Sequence of chain 1.E:
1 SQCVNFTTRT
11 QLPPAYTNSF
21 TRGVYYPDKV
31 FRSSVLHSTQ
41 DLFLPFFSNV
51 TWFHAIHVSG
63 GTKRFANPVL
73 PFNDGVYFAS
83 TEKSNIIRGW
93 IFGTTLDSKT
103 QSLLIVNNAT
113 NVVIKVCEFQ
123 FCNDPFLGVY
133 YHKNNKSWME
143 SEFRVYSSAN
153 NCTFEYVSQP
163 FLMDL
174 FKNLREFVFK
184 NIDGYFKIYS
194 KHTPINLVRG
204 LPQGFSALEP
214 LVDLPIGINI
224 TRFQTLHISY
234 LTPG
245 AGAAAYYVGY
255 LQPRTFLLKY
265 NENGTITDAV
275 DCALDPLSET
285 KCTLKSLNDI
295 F

Sequence of chain 1.C:
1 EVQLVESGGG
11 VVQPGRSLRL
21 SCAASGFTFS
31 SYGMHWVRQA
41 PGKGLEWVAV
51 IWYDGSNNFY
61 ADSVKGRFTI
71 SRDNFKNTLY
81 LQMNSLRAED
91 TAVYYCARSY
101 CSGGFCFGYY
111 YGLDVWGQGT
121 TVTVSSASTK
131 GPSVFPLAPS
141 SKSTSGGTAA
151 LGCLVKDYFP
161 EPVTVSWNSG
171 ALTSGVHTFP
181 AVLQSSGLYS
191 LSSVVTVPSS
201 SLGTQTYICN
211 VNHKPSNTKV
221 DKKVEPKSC

This small molecule binds to this protein.
Small molecule (SMILES): CC(=O)N[C@H]1CO[C@H](CO[C@@H]2O[C@@H](C)[C@@H](O)[C@@H](O)[C@@H]2O)[C@@H](O)[C@@H]1O

Binding-site contacts:
Ligand atom C3 contacts residue ASN5 of chain 1.E at 3.8 Å.
Ligand atom C8 contacts residue ASN58 of chain 1.C at 4.2 Å.
Ligand atom O5 contacts residue ASN5 of chain 1.E at 2.4 Å (h-bond).
Ligand atom O7 contacts residue ASN5 of chain 1.E at 4.0 Å.
Ligand atom C2 contacts residue ASN5 of chain 1.E at 2.5 Å.
Ligand atom C7 contacts residue SER56 of chain 1.C at 4.5 Å.
Ligand atom C7 contacts residue ASN58 of chain 1.C at 4.0 Å.
Ligand atom C4 contacts residue ASN5 of chain 1.E at 4.3 Å.
Ligand atom C7 contacts residue ASN5 of chain 1.E at 3.7 Å.
Ligand atom C1 contacts residue SER56 of chain 1.C at 4.3 Å.
Ligand atom O7 contacts residue ASN58 of chain 1.C at 3.0 Å (h-bond).
Ligand atom C8 contacts residue ASN57 of chain 1.C at 3.6 Å.
Ligand atom N2 contacts residue CYS3 of chain 1.E at 3.4 Å (h-bond).
Ligand atom N2 contacts residue ASN57 of chain 1.C at 4.2 Å.
Ligand atom N2 contacts residue ASN5 of chain 1.E at 3.0 Å (h-bond).
Ligand atom C7 contacts residue ASN57 of chain 1.C at 3.7 Å.
Ligand atom C1 contacts residue ASN5 of chain 1.E at 1.4 Å.
Ligand atom C7 contacts residue CYS3 of chain 1.E at 3.8 Å (hydrophobic).
Ligand atom O3 contacts residue GLN2 of chain 1.E at 3.4 Å (h-bond).
Ligand atom O7 contacts residue SER56 of chain 1.C at 4.0 Å.
Ligand atom C5 contacts residue ASN5 of chain 1.E at 3.7 Å.
Ligand atom N2 contacts residue GLN2 of chain 1.E at 4.2 Å.
Ligand atom O7 contacts residue ASN57 of chain 1.C at 3.3 Å.
Ligand atom C8 contacts residue GLN2 of chain 1.E at 3.9 Å.
Ligand atom C8 contacts residue CYS3 of chain 1.E at 3.2 Å (hydrophobic).
Ligand atom C8 contacts residue PHE59 of chain 1.C at 3.6 Å (hydrophobic).
Ligand atom C7 contacts residue GLN2 of chain 1.E at 3.9 Å.
Ligand atom O7 contacts residue GLN2 of chain 1.E at 4.3 Å.